Binding-site contacts:
Ligand atom N7 contacts residue MET284 of chain 2.C at 3.0 Å (h-bond).
Ligand atom O5' contacts residue GLY198 of chain 2.C at 3.5 Å.
Ligand atom C8 contacts residue MET51 of chain 2.C at 3.6 Å (hydrophobic).
Ligand atom C2 contacts residue 2F11 of chain 2.T at 3.2 Å.
Ligand atom O3' contacts residue ASP234 of chain 2.C at 2.6 Å (salt-bridge).
Ligand atom O5' contacts residue GLY235 of chain 2.C at 3.4 Å.
Ligand atom C5 contacts residue 2F11 of chain 2.T at 3.7 Å.
Ligand atom O1P contacts residue GLY236 of chain 2.C at 3.1 Å (h-bond).
Ligand atom P contacts residue SER199 of chain 2.C at 3.5 Å.
Ligand atom N7 contacts residue ILE200 of chain 2.C at 3.4 Å.
Ligand atom N3 contacts residue 2F11 of chain 2.T at 3.2 Å.
Ligand atom P contacts residue TYR281 of chain 2.C at 3.7 Å.
Ligand atom O3' contacts residue ALA49 of chain 2.C at 3.3 Å.
Ligand atom C2 contacts residue CYS201 of chain 2.C at 3.1 Å (hydrophobic).
Ligand atom O1P contacts residue SER199 of chain 2.C at 2.7 Å (h-bond).
Ligand atom O1P contacts residue GLY198 of chain 2.C at 3.2 Å.
Ligand atom O2' contacts residue ASP234 of chain 2.C at 2.5 Å (salt-bridge).
Ligand atom C4 contacts residue 2F11 of chain 2.T at 3.5 Å.
Ligand atom O2P contacts residue GLY257 of chain 2.C at 2.9 Å (h-bond).
Ligand atom O3P contacts residue SER199 of chain 2.C at 2.5 Å (h-bond).
Ligand atom O3P contacts residue SER258 of chain 2.C at 3.0 Å (h-bond).
Ligand atom N1 contacts residue 2F11 of chain 2.T at 3.4 Å.
Ligand atom C6 contacts residue GLY285 of chain 2.C at 3.3 Å.
Ligand atom N1 contacts residue GLU311 of chain 2.C at 2.9 Å (salt-bridge).
Ligand atom C5 contacts residue MET284 of chain 2.C at 3.7 Å (hydrophobic).
Ligand atom C5' contacts residue TYR281 of chain 2.C at 3.4 Å (hydrophobic).
Ligand atom O3P contacts residue TYR281 of chain 2.C at 2.4 Å (h-bond).
Ligand atom C4' contacts residue ASP234 of chain 2.C at 3.7 Å.
Ligand atom O2P contacts residue SER258 of chain 2.C at 3.5 Å (h-bond).
Ligand atom C3' contacts residue ASP234 of chain 2.C at 3.6 Å.
Ligand atom O6 contacts residue GLY312 of chain 2.C at 3.5 Å.
Ligand atom O3' contacts residue MET255 of chain 2.C at 2.9 Å.
Ligand atom O6 contacts residue MET284 of chain 2.C at 3.2 Å (h-bond).
Ligand atom C5 contacts residue ILE200 of chain 2.C at 3.5 Å (hydrophobic).
Ligand atom O6 contacts residue GLY285 of chain 2.C at 2.7 Å (h-bond).
Ligand atom N7 contacts residue GLY283 of chain 2.C at 3.5 Å.
Ligand atom N3 contacts residue CYS201 of chain 2.C at 3.6 Å.
Ligand atom C8 contacts residue ILE200 of chain 2.C at 3.6 Å (hydrophobic).
Ligand atom C2 contacts residue GLU311 of chain 2.C at 3.5 Å.
Ligand atom O6 contacts residue GLY283 of chain 2.C at 3.1 Å.

The protein below binds the small molecule below.
Small molecule (SMILES): O=c1[nH]cnc2c1ncn2[C@@H]1O[C@H](COP(=O)(O)O)[C@@H](O)[C@H]1O

Sequence of chain 2.C:
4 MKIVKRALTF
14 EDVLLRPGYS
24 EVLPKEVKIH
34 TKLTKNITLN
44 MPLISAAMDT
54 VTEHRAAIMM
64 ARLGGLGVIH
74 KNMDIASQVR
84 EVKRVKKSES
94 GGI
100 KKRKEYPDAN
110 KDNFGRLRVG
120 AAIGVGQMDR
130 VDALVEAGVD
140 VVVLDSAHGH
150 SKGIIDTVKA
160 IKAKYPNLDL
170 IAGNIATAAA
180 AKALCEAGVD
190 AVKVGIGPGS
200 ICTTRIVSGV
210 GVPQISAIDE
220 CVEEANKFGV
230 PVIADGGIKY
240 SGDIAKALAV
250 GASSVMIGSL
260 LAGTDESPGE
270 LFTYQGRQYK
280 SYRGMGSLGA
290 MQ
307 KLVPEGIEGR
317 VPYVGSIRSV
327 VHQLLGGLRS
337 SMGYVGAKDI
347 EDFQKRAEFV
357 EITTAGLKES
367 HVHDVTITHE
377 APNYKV